Sequence of chain 1.A:
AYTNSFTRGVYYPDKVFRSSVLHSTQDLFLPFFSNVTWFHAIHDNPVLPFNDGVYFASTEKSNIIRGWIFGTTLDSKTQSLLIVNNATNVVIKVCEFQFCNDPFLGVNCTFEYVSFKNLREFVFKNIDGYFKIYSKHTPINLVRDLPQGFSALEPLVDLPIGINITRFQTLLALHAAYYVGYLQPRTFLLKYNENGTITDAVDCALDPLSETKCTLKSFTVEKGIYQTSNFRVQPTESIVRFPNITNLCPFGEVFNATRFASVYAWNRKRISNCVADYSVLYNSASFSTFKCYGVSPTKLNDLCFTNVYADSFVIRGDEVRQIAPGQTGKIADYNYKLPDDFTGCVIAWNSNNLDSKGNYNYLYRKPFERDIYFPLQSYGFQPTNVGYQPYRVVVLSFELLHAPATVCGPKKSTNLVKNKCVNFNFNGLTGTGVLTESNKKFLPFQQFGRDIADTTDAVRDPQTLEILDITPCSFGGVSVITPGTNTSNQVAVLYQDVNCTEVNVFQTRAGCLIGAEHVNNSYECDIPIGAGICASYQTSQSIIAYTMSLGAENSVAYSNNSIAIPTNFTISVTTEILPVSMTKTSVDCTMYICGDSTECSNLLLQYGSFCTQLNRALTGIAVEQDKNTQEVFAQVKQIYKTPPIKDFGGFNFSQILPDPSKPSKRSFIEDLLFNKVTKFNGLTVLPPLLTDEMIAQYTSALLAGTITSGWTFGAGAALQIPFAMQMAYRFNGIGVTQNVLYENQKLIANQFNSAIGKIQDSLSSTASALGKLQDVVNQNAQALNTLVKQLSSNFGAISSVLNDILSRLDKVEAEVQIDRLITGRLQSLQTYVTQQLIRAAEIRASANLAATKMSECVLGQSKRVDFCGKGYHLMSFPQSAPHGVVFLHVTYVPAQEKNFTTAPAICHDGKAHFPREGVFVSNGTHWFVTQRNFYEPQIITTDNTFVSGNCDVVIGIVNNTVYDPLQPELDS

Binding-site contacts:
Ligand atom C4 contacts residue ASN657 of chain 1.A at 4.2 Å.
Ligand atom C2 contacts residue ASN657 of chain 1.A at 2.5 Å.
Ligand atom N2 contacts residue ASN657 of chain 1.A at 3.1 Å (h-bond).
Ligand atom O5 contacts residue ASN657 of chain 1.A at 2.3 Å (h-bond).
Ligand atom O7 contacts residue HIS655 of chain 1.A at 4.3 Å.
Ligand atom C8 contacts residue ASN657 of chain 1.A at 4.4 Å.
Ligand atom C3 contacts residue ASN657 of chain 1.A at 3.8 Å.
Ligand atom C5 contacts residue ASN657 of chain 1.A at 3.7 Å.
Ligand atom C7 contacts residue ASN657 of chain 1.A at 3.5 Å.
Ligand atom C8 contacts residue HIS655 of chain 1.A at 3.5 Å.
Ligand atom O7 contacts residue ASN657 of chain 1.A at 3.6 Å.
Ligand atom C1 contacts residue ASN657 of chain 1.A at 1.4 Å.

A protein and the small-molecule ligand that binds it are described below.
Small molecule (SMILES): CC(=O)N[C@@H]1[C@@H](O)[C@H](O)[C@@H](CO)O[C@H]1O